Binding-site contacts:
Ligand atom C2 contacts residue HIS463 of chain 1.E at 3.5 Å.
Ligand atom C16 contacts residue TRP453 of chain 1.E at 3.4 Å (hydrophobic).
Ligand atom C3 contacts residue ILE381 of chain 1.E at 4.0 Å (hydrophobic).
Ligand atom C11 contacts residue PHE321 of chain 1.E at 3.4 Å (hydrophobic).
Ligand atom CL1 contacts residue SER479 of chain 1.E at 3.5 Å.
Ligand atom C4 contacts residue SER479 of chain 1.E at 3.3 Å.
Ligand atom C9 contacts residue TRP378 of chain 1.E at 3.4 Å (hydrophobic).
Ligand atom C14 contacts residue ASN483 of chain 1.E at 3.7 Å.
Ligand atom C1 contacts residue ILE381 of chain 1.E at 3.5 Å (hydrophobic).
Ligand atom C3 contacts residue ILE460 of chain 1.E at 4.1 Å (hydrophobic).
Ligand atom N2 contacts residue ARG456 of chain 1.E at 4.0 Å.
Ligand atom C9 contacts residue PHE321 of chain 1.E at 4.0 Å (hydrophobic).
Ligand atom C7 contacts residue ARG456 of chain 1.E at 4.0 Å.
Ligand atom O2 contacts residue ARG456 of chain 1.E at 2.6 Å (salt-bridge).
Ligand atom C16 contacts residue ILE324 of chain 1.E at 4.0 Å (hydrophobic).
Ligand atom CL1 contacts residue HIS463 of chain 1.E at 3.0 Å.
Ligand atom C9 contacts residue ARG456 of chain 1.E at 3.4 Å.
Ligand atom C15 contacts residue ASN483 of chain 1.E at 4.0 Å.
Ligand atom C10 contacts residue PHE321 of chain 1.E at 3.9 Å (hydrophobic).
Ligand atom N1 contacts residue ARG456 of chain 1.E at 3.8 Å.
Ligand atom C8 contacts residue TRP378 of chain 1.E at 3.2 Å (hydrophobic).
Ligand atom C13 contacts residue ASN483 of chain 1.E at 4.1 Å.
Ligand atom O2 contacts residue PHE321 of chain 1.E at 3.5 Å.
Ligand atom O1 contacts residue SER479 of chain 1.E at 4.0 Å.
Ligand atom C15 contacts residue LEU487 of chain 1.E at 3.8 Å (hydrophobic).
Ligand atom N1 contacts residue TRP378 of chain 1.E at 2.9 Å (h-bond).
Ligand atom C7 contacts residue TRP378 of chain 1.E at 4.1 Å (hydrophobic).
Ligand atom C13 contacts residue ARG456 of chain 1.E at 4.1 Å.
Ligand atom CL1 contacts residue MET459 of chain 1.E at 3.6 Å.
Ligand atom C8 contacts residue ARG456 of chain 1.E at 4.1 Å.
Ligand atom C3 contacts residue HIS463 of chain 1.E at 3.8 Å.
Ligand atom C15 contacts residue ALA486 of chain 1.E at 3.8 Å (hydrophobic).
Ligand atom O1 contacts residue ASN483 of chain 1.E at 3.4 Å (h-bond).
Ligand atom C12 contacts residue ARG456 of chain 1.E at 4.0 Å.
Ligand atom C10 contacts residue ARG456 of chain 1.E at 3.8 Å.
Ligand atom O2 contacts residue TRP378 of chain 1.E at 3.1 Å.
Ligand atom C6 contacts residue TRP378 of chain 1.E at 4.1 Å (hydrophobic).
Ligand atom C11 contacts residue ILE292 of chain 1.E at 3.5 Å (hydrophobic).
Ligand atom C3 contacts residue SER479 of chain 1.E at 3.8 Å.
Ligand atom C2 contacts residue ILE381 of chain 1.E at 3.7 Å (hydrophobic).

Sequence of chain 1.E:
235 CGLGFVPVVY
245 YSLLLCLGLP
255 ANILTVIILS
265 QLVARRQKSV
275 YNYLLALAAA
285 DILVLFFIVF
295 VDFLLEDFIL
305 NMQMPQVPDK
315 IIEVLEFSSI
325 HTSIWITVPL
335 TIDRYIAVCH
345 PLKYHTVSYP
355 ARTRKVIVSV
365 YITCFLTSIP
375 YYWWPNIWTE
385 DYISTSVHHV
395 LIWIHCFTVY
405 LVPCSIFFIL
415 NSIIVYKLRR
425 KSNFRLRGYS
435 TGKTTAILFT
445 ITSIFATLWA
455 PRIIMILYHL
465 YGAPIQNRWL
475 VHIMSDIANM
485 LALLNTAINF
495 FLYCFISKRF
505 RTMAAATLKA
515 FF

This small molecule binds to this protein.
Small molecule (SMILES): C[C@H](NC(=O)CNC(=O)c1cccc(Cl)c1)c1ccccc1